Binding-site contacts:
Ligand atom O3 contacts residue ALA14 of chain 1.E at 3.1 Å.
Ligand atom C1 contacts residue LEU52 of chain 1.E at 3.9 Å (hydrophobic).
Ligand atom O1 contacts residue ASP12 of chain 1.E at 2.9 Å (salt-bridge).
Ligand atom O3 contacts residue CYS22 of chain 1.E at 4.1 Å.
Ligand atom C2 contacts residue GLY127 of chain 1.E at 3.6 Å.
Ligand atom S contacts residue ARG160 of chain 1.E at 4.3 Å.
Ligand atom O2 contacts residue MG1 of chain 1.O at 4.3 Å.
Ligand atom S contacts residue ASP12 of chain 1.E at 3.7 Å.
Ligand atom C2 contacts residue ALA14 of chain 1.E at 4.3 Å (hydrophobic).
Ligand atom C2 contacts residue TYR128 of chain 1.E at 3.8 Å (hydrophobic).
Ligand atom C1 contacts residue ALA14 of chain 1.E at 4.1 Å (hydrophobic).
Ligand atom O2 contacts residue TRP13 of chain 1.E at 3.5 Å.
Ligand atom O2 contacts residue ASP12 of chain 1.E at 4.1 Å.
Ligand atom O1 contacts residue ARG160 of chain 1.E at 3.0 Å (salt-bridge).
Ligand atom O1 contacts residue MG1 of chain 1.O at 3.6 Å.
Ligand atom C1 contacts residue PRO25 of chain 1.E at 4.1 Å (hydrophobic).
Ligand atom S contacts residue GLY127 of chain 1.E at 4.0 Å.
Ligand atom O2 contacts residue ALA14 of chain 1.E at 2.8 Å (h-bond).
Ligand atom S contacts residue MG1 of chain 1.O at 3.5 Å.
Ligand atom C2 contacts residue THR126 of chain 1.E at 3.9 Å.
Ligand atom C1 contacts residue TYR128 of chain 1.E at 3.5 Å (hydrophobic).
Ligand atom O2 contacts residue THR126 of chain 1.E at 2.9 Å.
Ligand atom O1 contacts residue THR126 of chain 1.E at 3.4 Å.
Ligand atom S contacts residue ALA14 of chain 1.E at 3.6 Å.
Ligand atom O1 contacts residue GLY127 of chain 1.E at 3.2 Å (h-bond).
Ligand atom S contacts residue TYR128 of chain 1.E at 4.4 Å.
Ligand atom O2 contacts residue GLY127 of chain 1.E at 4.4 Å.
Ligand atom O2 contacts residue TYR128 of chain 1.E at 3.5 Å.
Ligand atom O3 contacts residue ASP12 of chain 1.E at 3.9 Å.
Ligand atom S contacts residue THR126 of chain 1.E at 3.5 Å.
Ligand atom O3 contacts residue MG1 of chain 1.O at 2.6 Å.

The protein below binds the small molecule below.
Small molecule (SMILES): CCS(=O)(=O)O

Sequence of chain 1.E:
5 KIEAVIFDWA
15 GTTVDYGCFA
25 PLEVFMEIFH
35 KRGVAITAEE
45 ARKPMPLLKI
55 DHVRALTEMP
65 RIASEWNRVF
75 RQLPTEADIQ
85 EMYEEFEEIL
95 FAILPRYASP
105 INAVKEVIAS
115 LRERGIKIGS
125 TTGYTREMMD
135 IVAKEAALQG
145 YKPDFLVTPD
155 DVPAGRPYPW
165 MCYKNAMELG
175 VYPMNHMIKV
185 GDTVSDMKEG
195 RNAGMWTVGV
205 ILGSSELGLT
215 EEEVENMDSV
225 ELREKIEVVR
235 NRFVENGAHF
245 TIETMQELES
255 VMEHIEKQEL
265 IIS